Sequence of chain 1.D:
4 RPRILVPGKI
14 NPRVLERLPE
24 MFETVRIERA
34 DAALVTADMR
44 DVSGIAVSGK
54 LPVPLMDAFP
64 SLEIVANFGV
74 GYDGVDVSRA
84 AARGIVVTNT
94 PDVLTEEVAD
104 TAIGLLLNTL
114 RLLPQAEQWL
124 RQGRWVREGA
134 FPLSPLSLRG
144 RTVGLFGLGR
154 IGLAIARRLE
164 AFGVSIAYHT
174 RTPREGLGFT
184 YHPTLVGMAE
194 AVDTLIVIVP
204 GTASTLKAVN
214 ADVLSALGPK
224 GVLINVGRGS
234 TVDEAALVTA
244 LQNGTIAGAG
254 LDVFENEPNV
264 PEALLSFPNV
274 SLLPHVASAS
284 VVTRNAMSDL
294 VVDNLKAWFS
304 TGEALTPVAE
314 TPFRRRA

The protein below binds the small molecule below.
Small molecule (SMILES): O=C([O-])C(=O)[O-]

Binding-site contacts:
Ligand atom O2 contacts residue LEU97 of chain 1.D at 3.5 Å.
Ligand atom C1 contacts residue ARG231 of chain 1.D at 3.5 Å.
Ligand atom C2 contacts residue GLY74 of chain 1.D at 3.7 Å.
Ligand atom C2 contacts residue VAL73 of chain 1.D at 3.5 Å (hydrophobic).
Ligand atom C2 contacts residue ARG231 of chain 1.D at 3.6 Å.
Ligand atom O3 contacts residue ARG231 of chain 1.D at 2.8 Å (salt-bridge).
Ligand atom C2 contacts residue NDP1 of chain 1.T at 3.6 Å.
Ligand atom O2 contacts residue VAL73 of chain 1.D at 3.0 Å (h-bond).
Ligand atom O2 contacts residue NDP1 of chain 1.T at 3.6 Å.
Ligand atom O1 contacts residue HIS278 of chain 1.D at 3.7 Å.
Ligand atom O4 contacts residue NDP1 of chain 1.T at 3.8 Å.
Ligand atom C1 contacts residue NDP1 of chain 1.T at 3.8 Å.
Ligand atom C1 contacts residue HIS278 of chain 1.D at 3.7 Å.
Ligand atom O1 contacts residue ARG231 of chain 1.D at 4.1 Å.
Ligand atom O4 contacts residue ARG231 of chain 1.D at 2.9 Å (salt-bridge).
Ligand atom C2 contacts residue GLY72 of chain 1.D at 3.8 Å.
Ligand atom O4 contacts residue GLY72 of chain 1.D at 4.0 Å.
Ligand atom O3 contacts residue NDP1 of chain 1.T at 3.2 Å.
Ligand atom O2 contacts residue GLY72 of chain 1.D at 3.2 Å.
Ligand atom O4 contacts residue VAL73 of chain 1.D at 3.4 Å (h-bond).
Ligand atom O2 contacts residue MET290 of chain 1.D at 4.3 Å.
Ligand atom O1 contacts residue NDP1 of chain 1.T at 4.4 Å.
Ligand atom O4 contacts residue GLY74 of chain 1.D at 2.6 Å (h-bond).
Ligand atom O3 contacts residue HIS278 of chain 1.D at 2.8 Å (h-bond).
Ligand atom O2 contacts residue GLY74 of chain 1.D at 4.0 Å.